Sequence of chain 34.F:
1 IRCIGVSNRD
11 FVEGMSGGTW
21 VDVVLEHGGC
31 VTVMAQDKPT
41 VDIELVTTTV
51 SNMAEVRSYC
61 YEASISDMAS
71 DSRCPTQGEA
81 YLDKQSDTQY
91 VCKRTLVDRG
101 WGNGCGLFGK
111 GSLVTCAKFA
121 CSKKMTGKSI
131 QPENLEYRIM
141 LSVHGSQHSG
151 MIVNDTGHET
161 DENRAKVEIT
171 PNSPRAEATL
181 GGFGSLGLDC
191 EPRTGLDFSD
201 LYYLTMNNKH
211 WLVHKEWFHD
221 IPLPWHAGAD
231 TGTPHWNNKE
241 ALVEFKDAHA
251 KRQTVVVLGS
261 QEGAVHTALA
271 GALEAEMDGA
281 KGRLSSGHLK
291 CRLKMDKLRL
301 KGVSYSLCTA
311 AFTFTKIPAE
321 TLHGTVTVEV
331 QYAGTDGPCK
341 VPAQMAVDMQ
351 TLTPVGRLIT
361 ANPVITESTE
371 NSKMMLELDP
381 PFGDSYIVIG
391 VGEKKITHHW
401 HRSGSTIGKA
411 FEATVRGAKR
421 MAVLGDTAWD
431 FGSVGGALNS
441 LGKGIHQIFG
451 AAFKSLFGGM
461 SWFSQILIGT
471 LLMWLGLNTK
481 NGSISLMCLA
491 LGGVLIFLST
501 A

Binding-site contacts:
Ligand atom O6 contacts residue ASP155 of chain 34.F at 4.2 Å.
Ligand atom C5 contacts residue THR156 of chain 34.F at 3.2 Å.
Ligand atom C6 contacts residue GLY157 of chain 34.F at 4.2 Å.
Ligand atom C4 contacts residue ASN154 of chain 34.F at 3.2 Å.
Ligand atom C7 contacts residue HIS148 of chain 34.F at 2.3 Å.
Ligand atom N2 contacts residue THR156 of chain 34.F at 4.3 Å.
Ligand atom C1 contacts residue GLY150 of chain 34.F at 3.8 Å.
Ligand atom N2 contacts residue MET151 of chain 34.F at 3.4 Å.
Ligand atom O4 contacts residue ASN154 of chain 34.F at 3.5 Å (h-bond).
Ligand atom O5 contacts residue ARG164 of chain 34.F at 4.3 Å.
Ligand atom O6 contacts residue ASN154 of chain 34.F at 2.4 Å (h-bond).
Ligand atom C6 contacts residue ASP155 of chain 34.F at 4.3 Å.
Ligand atom C2 contacts residue HIS148 of chain 34.F at 4.2 Å.
Ligand atom O5 contacts residue ASN154 of chain 34.F at 2.4 Å (h-bond).
Ligand atom C8 contacts residue GLY157 of chain 34.F at 4.5 Å.
Ligand atom O4 contacts residue THR156 of chain 34.F at 4.2 Å.
Ligand atom C5 contacts residue ASN154 of chain 34.F at 2.1 Å.
Ligand atom C4 contacts residue THR156 of chain 34.F at 4.1 Å.
Ligand atom C2 contacts residue GLY150 of chain 34.F at 4.5 Å.
Ligand atom O5 contacts residue THR156 of chain 34.F at 3.8 Å.
Ligand atom C6 contacts residue ASN154 of chain 34.F at 3.0 Å.
Ligand atom C8 contacts residue THR156 of chain 34.F at 2.9 Å.
Ligand atom N2 contacts residue ASN154 of chain 34.F at 4.3 Å.
Ligand atom N2 contacts residue HIS148 of chain 34.F at 2.8 Å (h-bond).
Ligand atom C1 contacts residue MET151 of chain 34.F at 3.6 Å (hydrophobic).
Ligand atom C2 contacts residue MET151 of chain 34.F at 4.1 Å (hydrophobic).
Ligand atom C6 contacts residue THR156 of chain 34.F at 1.8 Å.
Ligand atom O6 contacts residue THR156 of chain 34.F at 1.2 Å (h-bond).
Ligand atom O7 contacts residue HIS148 of chain 34.F at 3.3 Å (h-bond).
Ligand atom C7 contacts residue MET151 of chain 34.F at 4.0 Å (hydrophobic).
Ligand atom N2 contacts residue GLY150 of chain 34.F at 4.1 Å.
Ligand atom C7 contacts residue THR156 of chain 34.F at 3.4 Å.
Ligand atom C1 contacts residue ASN154 of chain 34.F at 2.5 Å.
Ligand atom C3 contacts residue ASN154 of chain 34.F at 3.5 Å.
Ligand atom C2 contacts residue ASN154 of chain 34.F at 3.5 Å.
Ligand atom C8 contacts residue MET151 of chain 34.F at 4.1 Å (hydrophobic).
Ligand atom O7 contacts residue THR156 of chain 34.F at 2.4 Å.
Ligand atom C8 contacts residue HIS148 of chain 34.F at 1.2 Å.

The small molecule below binds the protein below.
Small molecule (SMILES): CC(=O)N[C@H]1[C@H](O[C@H]2[C@H](O)[C@@H](NC(C)=O)CO[C@@H]2CO)O[C@H](CO)[C@@H](O)[C@@H]1O